Binding-site contacts:
Ligand atom C16 contacts residue GLU159 of chain 1.A at 4.0 Å.
Ligand atom O09 contacts residue ILE145 of chain 1.A at 3.5 Å.
Ligand atom C17 contacts residue ILE145 of chain 1.A at 4.2 Å (hydrophobic).
Ligand atom C14 contacts residue GLU170 of chain 1.A at 3.1 Å.
Ligand atom C15 contacts residue GLU170 of chain 1.A at 3.6 Å.
Ligand atom C14 contacts residue ILE145 of chain 1.A at 4.1 Å (hydrophobic).
Ligand atom C08 contacts residue ILE145 of chain 1.A at 4.1 Å (hydrophobic).
Ligand atom C15 contacts residue ILE145 of chain 1.A at 3.6 Å (hydrophobic).
Ligand atom C15 contacts residue GLU159 of chain 1.A at 4.2 Å.
Ligand atom C12 contacts residue ILE145 of chain 1.A at 4.1 Å (hydrophobic).
Ligand atom C14 contacts residue LEU158 of chain 1.A at 4.4 Å (hydrophobic).
Ligand atom C12 contacts residue GLU170 of chain 1.A at 4.4 Å.
Ligand atom C13 contacts residue GLU170 of chain 1.A at 3.5 Å.
Ligand atom C13 contacts residue ILE145 of chain 1.A at 3.9 Å (hydrophobic).
Ligand atom C15 contacts residue LEU158 of chain 1.A at 3.8 Å (hydrophobic).
Ligand atom C16 contacts residue ILE145 of chain 1.A at 3.7 Å (hydrophobic).
Ligand atom C13 contacts residue GLN157 of chain 1.A at 4.3 Å.
Ligand atom C14 contacts residue GLN157 of chain 1.A at 4.3 Å.

This small molecule binds to this protein.
Small molecule (SMILES): CC(=O)NCC1(c2ccccc2)CCOCC1

Sequence of chain 1.A:
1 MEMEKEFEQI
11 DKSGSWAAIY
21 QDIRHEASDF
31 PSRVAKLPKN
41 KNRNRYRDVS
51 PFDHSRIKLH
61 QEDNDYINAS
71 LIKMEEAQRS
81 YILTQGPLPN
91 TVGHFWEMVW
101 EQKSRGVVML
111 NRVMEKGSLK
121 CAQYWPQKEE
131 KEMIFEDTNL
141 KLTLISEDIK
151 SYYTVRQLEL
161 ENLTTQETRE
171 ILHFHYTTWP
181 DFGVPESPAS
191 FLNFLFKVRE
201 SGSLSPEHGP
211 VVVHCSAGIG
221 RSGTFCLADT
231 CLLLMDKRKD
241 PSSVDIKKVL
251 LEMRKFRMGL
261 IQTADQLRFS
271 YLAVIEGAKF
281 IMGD